Sequence of chain 1.A:
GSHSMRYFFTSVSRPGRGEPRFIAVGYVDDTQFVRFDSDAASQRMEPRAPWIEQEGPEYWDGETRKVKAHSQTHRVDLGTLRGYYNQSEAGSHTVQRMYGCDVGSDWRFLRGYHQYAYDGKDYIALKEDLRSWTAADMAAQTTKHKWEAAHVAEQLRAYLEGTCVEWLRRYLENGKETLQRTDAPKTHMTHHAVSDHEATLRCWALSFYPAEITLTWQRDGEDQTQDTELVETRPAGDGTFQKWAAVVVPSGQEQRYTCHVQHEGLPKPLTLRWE

A small-molecule ligand and the protein it binds are described below.
Small molecule (SMILES): CC[C@H](C)[C@H](NC(=O)[C@H](CC1=c2ccccc2=NC1)NC(=O)[C@@H](NC(=O)CN)C(C)C)C(=O)N[C@@H](CCCN=C(N)N)C(=O)N[C@H](C(=O)N1CCC[C@H]1C(=O)N1CCC[C@H]1C(=O)N[C@@H](C)C(=O)O)[C@@H](C)O

Binding-site contacts:
Ligand atom O contacts residue TYR7 of chain 1.A at 3.6 Å.
Ligand atom CG2 contacts residue HIS70 of chain 1.A at 3.6 Å.
Ligand atom CA contacts residue TYR159 of chain 1.A at 3.6 Å (hydrophobic).
Ligand atom N contacts residue ASP77 of chain 1.A at 2.8 Å (salt-bridge).
Ligand atom OXT contacts residue LYS146 of chain 1.A at 2.8 Å (salt-bridge).
Ligand atom O contacts residue HIS70 of chain 1.A at 3.2 Å.
Ligand atom CB contacts residue TYR99 of chain 1.A at 3.4 Å (hydrophobic).
Ligand atom N contacts residue TYR7 of chain 1.A at 2.9 Å (h-bond).
Ligand atom O contacts residue TRP147 of chain 1.A at 3.0 Å (h-bond).
Ligand atom O contacts residue THR143 of chain 1.A at 2.7 Å (h-bond).
Ligand atom O contacts residue TYR84 of chain 1.A at 2.7 Å (h-bond).
Ligand atom N contacts residue TYR99 of chain 1.A at 3.0 Å (h-bond).
Ligand atom C contacts residue TYR159 of chain 1.A at 3.6 Å (hydrophobic).
Ligand atom OG1 contacts residue THR73 of chain 1.A at 3.0 Å (h-bond).
Ligand atom N contacts residue TYR7 of chain 1.A at 3.6 Å (h-bond).
Ligand atom C contacts residue LYS146 of chain 1.A at 3.6 Å.
Ligand atom C contacts residue TYR84 of chain 1.A at 3.5 Å (hydrophobic).
Ligand atom O contacts residue TYR159 of chain 1.A at 2.7 Å (h-bond).
Ligand atom N contacts residue TYR171 of chain 1.A at 2.7 Å (h-bond).
Ligand atom C contacts residue TYR7 of chain 1.A at 3.4 Å (hydrophobic).
Ligand atom CB contacts residue TYR99 of chain 1.A at 3.5 Å (hydrophobic).
Ligand atom O contacts residue TRP167 of chain 1.A at 3.6 Å.
Ligand atom N contacts residue GLU63 of chain 1.A at 2.9 Å (salt-bridge).
Ligand atom N contacts residue TYR159 of chain 1.A at 3.5 Å (h-bond).
Ligand atom CA contacts residue TYR7 of chain 1.A at 3.2 Å (hydrophobic).
Ligand atom CA contacts residue GLU63 of chain 1.A at 3.4 Å.
Ligand atom CA contacts residue ASP77 of chain 1.A at 3.6 Å.
Ligand atom CG1 contacts residue TYR7 of chain 1.A at 3.4 Å (hydrophobic).
Ligand atom O contacts residue THR73 of chain 1.A at 3.0 Å (h-bond).
Ligand atom O contacts residue LYS66 of chain 1.A at 3.5 Å.
Ligand atom N contacts residue TRP167 of chain 1.A at 3.3 Å.
Ligand atom OXT contacts residue THR80 of chain 1.A at 3.5 Å.
Ligand atom OXT contacts residue TYR84 of chain 1.A at 3.5 Å (h-bond).
Ligand atom CA contacts residue TRP167 of chain 1.A at 3.6 Å (hydrophobic).
Ligand atom C contacts residue GLU63 of chain 1.A at 3.6 Å.
Ligand atom CG2 contacts residue GLU63 of chain 1.A at 3.4 Å.
Ligand atom CB contacts residue ASP77 of chain 1.A at 3.6 Å.
Ligand atom CA contacts residue TYR171 of chain 1.A at 3.5 Å (hydrophobic).
Ligand atom O contacts residue THR73 of chain 1.A at 3.5 Å.
Ligand atom CG2 contacts residue LYS66 of chain 1.A at 3.5 Å.